Binding-site contacts:
Ligand atom C3 contacts residue ASN27 of chain 1.D at 3.6 Å.
Ligand atom C7 contacts residue LYS26 of chain 1.D at 4.4 Å.
Ligand atom C2 contacts residue ASN27 of chain 1.D at 2.2 Å.
Ligand atom C4 contacts residue ASN27 of chain 1.D at 4.2 Å.
Ligand atom C7 contacts residue ASN27 of chain 1.D at 3.2 Å.
Ligand atom C1 contacts residue ASN27 of chain 1.D at 1.4 Å.
Ligand atom O5 contacts residue GLN19 of chain 1.D at 4.3 Å.
Ligand atom N2 contacts residue ASN27 of chain 1.D at 2.7 Å (h-bond).
Ligand atom O5 contacts residue ASN27 of chain 1.D at 2.2 Å (h-bond).
Ligand atom O7 contacts residue ASN27 of chain 1.D at 3.2 Å (h-bond).
Ligand atom C5 contacts residue ASN27 of chain 1.D at 3.6 Å.
Ligand atom C8 contacts residue ASN27 of chain 1.D at 4.3 Å.
Ligand atom C8 contacts residue LYS26 of chain 1.D at 3.8 Å.

Sequence of chain 1.D:
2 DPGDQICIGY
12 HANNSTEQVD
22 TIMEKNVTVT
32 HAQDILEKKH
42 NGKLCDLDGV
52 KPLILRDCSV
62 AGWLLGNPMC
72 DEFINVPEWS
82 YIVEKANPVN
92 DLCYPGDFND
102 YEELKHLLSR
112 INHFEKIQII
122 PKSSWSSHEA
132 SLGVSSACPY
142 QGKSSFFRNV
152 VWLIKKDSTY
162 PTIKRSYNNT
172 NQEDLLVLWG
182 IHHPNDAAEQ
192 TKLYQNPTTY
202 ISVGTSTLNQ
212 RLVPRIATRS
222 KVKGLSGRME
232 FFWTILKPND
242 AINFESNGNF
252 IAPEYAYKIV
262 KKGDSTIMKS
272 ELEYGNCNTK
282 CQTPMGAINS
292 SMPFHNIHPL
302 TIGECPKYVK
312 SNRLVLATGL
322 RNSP

The small molecule below binds the protein below.
Small molecule (SMILES): CC(=O)N[C@H]1[C@H](O[C@H]2[C@H](O)[C@@H](NC(C)=O)CO[C@@H]2CO)O[C@H](CO)[C@@H](O)[C@@H]1O